The small molecule below binds the protein below.
Small molecule (SMILES): CC/C=N/c1c(NC[C@H](O)[C@H](O)[C@H](O)CO)[nH]c(=O)[nH]c1=O

Sequence of chain 1.A:
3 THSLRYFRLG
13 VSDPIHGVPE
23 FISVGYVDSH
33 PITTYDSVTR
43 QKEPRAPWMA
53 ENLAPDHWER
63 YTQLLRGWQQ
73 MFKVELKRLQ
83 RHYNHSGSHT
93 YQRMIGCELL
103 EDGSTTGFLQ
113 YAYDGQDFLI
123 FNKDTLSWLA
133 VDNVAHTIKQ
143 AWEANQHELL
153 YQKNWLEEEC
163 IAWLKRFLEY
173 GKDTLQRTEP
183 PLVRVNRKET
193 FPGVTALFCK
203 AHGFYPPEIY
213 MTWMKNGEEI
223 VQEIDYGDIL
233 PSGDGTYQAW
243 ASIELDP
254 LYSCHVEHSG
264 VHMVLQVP

Binding-site contacts:
Ligand atom C8 contacts residue HIS59 of chain 1.A at 3.8 Å.
Ligand atom C6 contacts residue TYR8 of chain 1.A at 3.6 Å (hydrophobic).
Ligand atom C3' contacts residue ARG10 of chain 1.A at 3.6 Å.
Ligand atom C4 contacts residue SER25 of chain 1.A at 3.6 Å.
Ligand atom O4 contacts residue LEU67 of chain 1.A at 3.4 Å.
Ligand atom O3' contacts residue ARG95 of chain 1.A at 2.8 Å (salt-bridge).
Ligand atom C3' contacts residue TRP70 of chain 1.A at 3.7 Å (hydrophobic).
Ligand atom C2' contacts residue TRP157 of chain 1.A at 3.8 Å (hydrophobic).
Ligand atom O3' contacts residue ILE97 of chain 1.A at 3.5 Å.
Ligand atom C8 contacts residue TYR8 of chain 1.A at 3.5 Å (hydrophobic).
Ligand atom O2 contacts residue TYR8 of chain 1.A at 3.6 Å.
Ligand atom O2' contacts residue TYR63 of chain 1.A at 3.7 Å.
Ligand atom C2 contacts residue ARG10 of chain 1.A at 3.6 Å.
Ligand atom C4 contacts residue TYR8 of chain 1.A at 3.5 Å (hydrophobic).
Ligand atom N1 contacts residue TYR8 of chain 1.A at 3.5 Å.
Ligand atom C5' contacts residue GLN154 of chain 1.A at 3.6 Å.
Ligand atom C4A contacts residue TYR8 of chain 1.A at 3.4 Å (hydrophobic).
Ligand atom C4 contacts residue LEU67 of chain 1.A at 3.8 Å (hydrophobic).
Ligand atom N5 contacts residue TYR8 of chain 1.A at 3.5 Å.
Ligand atom C8 contacts residue LYS44 of chain 1.A at 2.1 Å.
Ligand atom N5 contacts residue TYR63 of chain 1.A at 3.6 Å.
Ligand atom C6 contacts residue LYS44 of chain 1.A at 2.5 Å.
Ligand atom C1' contacts residue TRP157 of chain 1.A at 3.6 Å (hydrophobic).
Ligand atom O4' contacts residue ARG10 of chain 1.A at 3.0 Å (salt-bridge).
Ligand atom O2 contacts residue SER25 of chain 1.A at 3.6 Å.
Ligand atom N3 contacts residue SER25 of chain 1.A at 2.8 Å (h-bond).
Ligand atom C2 contacts residue TYR8 of chain 1.A at 3.5 Å (hydrophobic).
Ligand atom O5' contacts residue GLN154 of chain 1.A at 2.9 Å (h-bond).
Ligand atom O4' contacts residue TRP70 of chain 1.A at 3.3 Å.
Ligand atom C4' contacts residue TRP70 of chain 1.A at 3.8 Å (hydrophobic).
Ligand atom O2 contacts residue ARG10 of chain 1.A at 2.8 Å (salt-bridge).
Ligand atom O3' contacts residue ARG10 of chain 1.A at 3.2 Å (salt-bridge).
Ligand atom O4 contacts residue SER25 of chain 1.A at 3.5 Å (h-bond).
Ligand atom C7 contacts residue LYS44 of chain 1.A at 1.2 Å.
Ligand atom C7 contacts residue TYR63 of chain 1.A at 3.5 Å (hydrophobic).
Ligand atom C8A contacts residue TYR8 of chain 1.A at 3.7 Å (hydrophobic).
Ligand atom C8A contacts residue TRP70 of chain 1.A at 3.8 Å (hydrophobic).
Ligand atom C2 contacts residue SER25 of chain 1.A at 3.7 Å.
Ligand atom N5 contacts residue LYS44 of chain 1.A at 3.5 Å (salt-bridge).
Ligand atom O5' contacts residue TYR153 of chain 1.A at 3.3 Å.